Binding-site contacts:
Ligand atom CB contacts residue GLU188 of chain 1.A at 3.6 Å.
Ligand atom N contacts residue GLU189 of chain 1.A at 2.9 Å (salt-bridge).
Ligand atom O8 contacts residue PHE140 of chain 1.A at 3.5 Å.
Ligand atom N contacts residue CYS145 of chain 1.A at 3.0 Å (h-bond).
Ligand atom N contacts residue VAL190 of chain 1.A at 3.3 Å.
Ligand atom N contacts residue VAL190 of chain 1.A at 3.3 Å (h-bond).
Ligand atom O contacts residue GLY143 of chain 1.A at 2.7 Å (h-bond).
Ligand atom CB contacts residue GLN192 of chain 1.A at 3.7 Å.
Ligand atom O contacts residue GLU166 of chain 1.A at 2.7 Å (salt-bridge).
Ligand atom N contacts residue HIS164 of chain 1.A at 3.1 Å (h-bond).
Ligand atom C29 contacts residue GLU166 of chain 1.A at 3.5 Å.
Ligand atom C21 contacts residue HIS43 of chain 1.A at 3.6 Å.
Ligand atom O8 contacts residue GLU166 of chain 1.A at 3.5 Å.
Ligand atom CD2 contacts residue LYS47 of chain 1.A at 3.8 Å.
Ligand atom CD1 contacts residue ASP187 of chain 1.A at 3.8 Å.
Ligand atom O contacts residue ALA142 of chain 1.A at 3.5 Å.
Ligand atom O8 contacts residue HIS172 of chain 1.A at 3.3 Å.
Ligand atom N contacts residue ALA191 of chain 1.A at 3.3 Å (h-bond).
Ligand atom CG contacts residue HIS43 of chain 1.A at 3.7 Å.
Ligand atom N6 contacts residue PHE140 of chain 1.A at 3.2 Å (h-bond).
Ligand atom CA contacts residue CYS145 of chain 1.A at 2.8 Å (hydrophobic).
Ligand atom C20 contacts residue CYS145 of chain 1.A at 1.9 Å (hydrophobic).
Ligand atom C contacts residue GLU166 of chain 1.A at 3.6 Å.
Ligand atom O1 contacts residue ALA191 of chain 1.A at 3.5 Å (h-bond).
Ligand atom C25 contacts residue CYS145 of chain 1.A at 3.2 Å (hydrophobic).
Ligand atom CA contacts residue HIS164 of chain 1.A at 3.7 Å.
Ligand atom CB contacts residue VAL190 of chain 1.A at 3.5 Å (hydrophobic).
Ligand atom N contacts residue GLU166 of chain 1.A at 3.0 Å (salt-bridge).
Ligand atom O8 contacts residue HIS163 of chain 1.A at 2.6 Å (h-bond).
Ligand atom O contacts residue LEU165 of chain 1.A at 3.2 Å.
Ligand atom C contacts residue HIS164 of chain 1.A at 3.9 Å.
Ligand atom CA contacts residue GLU166 of chain 1.A at 3.4 Å.
Ligand atom CA contacts residue GLU189 of chain 1.A at 3.5 Å.
Ligand atom O contacts residue GLU189 of chain 1.A at 3.2 Å.
Ligand atom C21 contacts residue CYS145 of chain 1.A at 2.9 Å (hydrophobic).
Ligand atom N6 contacts residue GLU166 of chain 1.A at 3.2 Å (salt-bridge).
Ligand atom C contacts residue GLU189 of chain 1.A at 3.8 Å.
Ligand atom CB contacts residue GLU189 of chain 1.A at 3.4 Å.
Ligand atom C29 contacts residue HIS163 of chain 1.A at 3.6 Å.
Ligand atom C25 contacts residue HIS163 of chain 1.A at 3.7 Å.

Sequence of chain 1.A:
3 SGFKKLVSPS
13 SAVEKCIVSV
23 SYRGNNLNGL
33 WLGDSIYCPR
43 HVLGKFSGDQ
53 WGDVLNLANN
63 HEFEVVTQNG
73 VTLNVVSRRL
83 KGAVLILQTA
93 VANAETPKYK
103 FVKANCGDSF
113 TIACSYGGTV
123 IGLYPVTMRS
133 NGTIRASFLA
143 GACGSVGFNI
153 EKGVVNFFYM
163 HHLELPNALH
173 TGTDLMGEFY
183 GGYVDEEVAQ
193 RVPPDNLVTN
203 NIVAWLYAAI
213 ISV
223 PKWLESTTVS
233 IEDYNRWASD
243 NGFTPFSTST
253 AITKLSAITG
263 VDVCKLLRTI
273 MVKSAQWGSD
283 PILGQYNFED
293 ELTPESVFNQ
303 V

Sequence of chain 1.B:
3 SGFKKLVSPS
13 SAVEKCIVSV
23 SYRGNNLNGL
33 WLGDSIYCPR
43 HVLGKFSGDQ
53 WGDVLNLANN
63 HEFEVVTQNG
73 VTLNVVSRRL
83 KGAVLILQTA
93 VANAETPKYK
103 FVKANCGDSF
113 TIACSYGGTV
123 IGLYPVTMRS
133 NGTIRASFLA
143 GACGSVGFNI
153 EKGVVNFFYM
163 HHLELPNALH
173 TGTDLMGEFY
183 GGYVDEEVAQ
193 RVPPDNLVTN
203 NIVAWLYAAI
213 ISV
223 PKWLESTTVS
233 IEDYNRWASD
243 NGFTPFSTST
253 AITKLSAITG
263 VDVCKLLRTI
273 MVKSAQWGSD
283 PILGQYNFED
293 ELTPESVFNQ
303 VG

A small-molecule ligand and the protein it binds are described below.
Small molecule (SMILES): Cc1cc(C(=O)N[C@@H](C)C(=O)N[C@H](C(=O)N[C@@H](CC(C)C)C(=O)N[C@H](/C=C\C(=O)OCc2ccccc2)C[C@@H]2CCNC2=O)C(C)C)no1